This small molecule binds to this protein.
Small molecule (SMILES): CC(=O)N[C@@H]1[C@@H](O)[C@H](O)[C@@H](CO)O[C@H]1O

Binding-site contacts:
Ligand atom N2 contacts residue THR168 of chain 1.C at 4.5 Å.
Ligand atom C1 contacts residue ASN167 of chain 1.C at 1.4 Å.
Ligand atom C6 contacts residue GLY102 of chain 1.C at 2.9 Å.
Ligand atom C4 contacts residue ASN167 of chain 1.C at 4.2 Å.
Ligand atom O5 contacts residue LYS103 of chain 1.C at 3.6 Å.
Ligand atom C8 contacts residue THR168 of chain 1.C at 3.6 Å.
Ligand atom O6 contacts residue GLY102 of chain 1.C at 2.1 Å (h-bond).
Ligand atom C2 contacts residue ASN167 of chain 1.C at 2.5 Å.
Ligand atom O6 contacts residue ASN167 of chain 1.C at 4.5 Å.
Ligand atom C1 contacts residue LYS103 of chain 1.C at 4.0 Å.
Ligand atom O6 contacts residue GLY101 of chain 1.C at 4.1 Å.
Ligand atom C3 contacts residue ASN167 of chain 1.C at 3.8 Å.
Ligand atom O5 contacts residue ASN167 of chain 1.C at 2.3 Å (h-bond).
Ligand atom C7 contacts residue THR168 of chain 1.C at 4.4 Å.
Ligand atom C7 contacts residue ASN167 of chain 1.C at 4.2 Å.
Ligand atom C5 contacts residue GLY102 of chain 1.C at 3.5 Å.
Ligand atom C6 contacts residue LYS103 of chain 1.C at 4.2 Å.
Ligand atom C1 contacts residue GLY102 of chain 1.C at 4.2 Å.
Ligand atom O5 contacts residue GLY102 of chain 1.C at 3.1 Å (h-bond).
Ligand atom C5 contacts residue ASN167 of chain 1.C at 3.6 Å.
Ligand atom C6 contacts residue GLY101 of chain 1.C at 3.7 Å.
Ligand atom O6 contacts residue LYS103 of chain 1.C at 4.1 Å.
Ligand atom N2 contacts residue ASN167 of chain 1.C at 3.0 Å (h-bond).
Ligand atom C5 contacts residue LYS103 of chain 1.C at 3.8 Å.

Sequence of chain 1.C:
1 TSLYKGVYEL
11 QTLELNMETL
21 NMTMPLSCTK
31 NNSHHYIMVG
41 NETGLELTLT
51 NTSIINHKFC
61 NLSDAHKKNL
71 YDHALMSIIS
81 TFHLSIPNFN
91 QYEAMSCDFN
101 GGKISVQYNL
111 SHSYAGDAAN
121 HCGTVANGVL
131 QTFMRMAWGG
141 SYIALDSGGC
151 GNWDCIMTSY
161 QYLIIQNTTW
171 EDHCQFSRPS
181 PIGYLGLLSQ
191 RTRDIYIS